Sequence of chain 1.BC:
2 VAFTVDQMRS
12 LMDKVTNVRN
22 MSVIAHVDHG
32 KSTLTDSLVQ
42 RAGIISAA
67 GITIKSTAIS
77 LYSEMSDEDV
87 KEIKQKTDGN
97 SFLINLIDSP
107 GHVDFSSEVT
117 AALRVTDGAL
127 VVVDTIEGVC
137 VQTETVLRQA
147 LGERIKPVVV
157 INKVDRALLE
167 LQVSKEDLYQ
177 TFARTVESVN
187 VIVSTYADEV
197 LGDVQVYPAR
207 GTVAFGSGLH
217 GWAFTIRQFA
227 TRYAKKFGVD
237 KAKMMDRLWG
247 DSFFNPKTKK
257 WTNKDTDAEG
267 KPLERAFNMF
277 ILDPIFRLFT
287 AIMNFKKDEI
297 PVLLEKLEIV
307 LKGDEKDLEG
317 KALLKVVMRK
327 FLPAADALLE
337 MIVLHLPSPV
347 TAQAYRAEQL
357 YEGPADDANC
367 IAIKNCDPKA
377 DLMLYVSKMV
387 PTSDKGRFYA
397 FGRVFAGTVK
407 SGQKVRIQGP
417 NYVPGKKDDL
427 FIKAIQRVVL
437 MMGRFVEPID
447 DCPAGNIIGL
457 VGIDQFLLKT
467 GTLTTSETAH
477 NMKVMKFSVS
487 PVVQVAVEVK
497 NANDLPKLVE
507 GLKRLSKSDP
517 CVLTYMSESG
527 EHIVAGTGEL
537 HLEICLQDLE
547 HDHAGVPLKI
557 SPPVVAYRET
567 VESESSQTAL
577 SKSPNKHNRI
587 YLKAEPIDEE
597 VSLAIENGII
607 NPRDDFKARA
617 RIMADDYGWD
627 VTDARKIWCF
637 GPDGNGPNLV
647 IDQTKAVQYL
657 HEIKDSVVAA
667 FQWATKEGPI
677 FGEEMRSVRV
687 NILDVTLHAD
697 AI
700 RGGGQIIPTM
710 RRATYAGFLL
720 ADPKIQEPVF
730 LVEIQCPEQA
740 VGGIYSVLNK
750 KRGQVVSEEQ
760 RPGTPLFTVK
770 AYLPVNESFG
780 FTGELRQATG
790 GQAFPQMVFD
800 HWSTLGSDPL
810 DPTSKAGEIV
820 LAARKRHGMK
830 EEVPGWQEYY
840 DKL

Binding-site contacts:
Ligand atom C56 contacts residue TYR521 of chain 1.BC at 3.9 Å (hydrophobic).
Ligand atom O56 contacts residue TYR521 of chain 1.BC at 3.7 Å.
Ligand atom C24 contacts residue TRP801 of chain 1.BC at 3.9 Å (hydrophobic).
Ligand atom O57 contacts residue VAL797 of chain 1.BC at 3.6 Å.
Ligand atom C18 contacts residue GLU524 of chain 1.BC at 3.9 Å.
Ligand atom C53 contacts residue PHE729 of chain 1.BC at 3.7 Å (hydrophobic).
Ligand atom C24 contacts residue GLU524 of chain 1.BC at 3.8 Å.
Ligand atom O17 contacts residue PHE729 of chain 1.BC at 3.9 Å.
Ligand atom O60 contacts residue MET796 of chain 1.BC at 4.0 Å.
Ligand atom C61 contacts residue LEU519 of chain 1.BC at 3.8 Å (hydrophobic).
Ligand atom C13 contacts residue TYR521 of chain 1.BC at 3.6 Å (hydrophobic).
Ligand atom O14 contacts residue TYR521 of chain 1.BC at 3.6 Å.
Ligand atom O64 contacts residue LEU519 of chain 1.BC at 3.3 Å.
Ligand atom C18 contacts residue TRP801 of chain 1.BC at 3.8 Å (hydrophobic).
Ligand atom O15 contacts residue GLU524 of chain 1.BC at 2.9 Å (salt-bridge).
Ligand atom C5 contacts residue GLU524 of chain 1.BC at 3.0 Å.
Ligand atom O14 contacts residue GLU524 of chain 1.BC at 2.9 Å (salt-bridge).
Ligand atom C52 contacts residue TYR521 of chain 1.BC at 3.8 Å (hydrophobic).
Ligand atom C8 contacts residue TYR521 of chain 1.BC at 3.2 Å (hydrophobic).
Ligand atom O15 contacts residue SER523 of chain 1.BC at 3.4 Å.
Ligand atom O19 contacts residue VAL561 of chain 1.BC at 3.3 Å.
Ligand atom C9 contacts residue GLU524 of chain 1.BC at 3.3 Å.
Ligand atom C11 contacts residue ALA562 of chain 1.BC at 3.4 Å (hydrophobic).
Ligand atom C16 contacts residue PHE798 of chain 1.BC at 3.6 Å (hydrophobic).
Ligand atom O14 contacts residue SER523 of chain 1.BC at 3.9 Å.
Ligand atom O19 contacts residue PRO727 of chain 1.BC at 3.9 Å.
Ligand atom C12 contacts residue PHE729 of chain 1.BC at 3.8 Å (hydrophobic).
Ligand atom C12 contacts residue VAL774 of chain 1.BC at 3.7 Å (hydrophobic).
Ligand atom O57 contacts residue PHE798 of chain 1.BC at 3.0 Å (h-bond).
Ligand atom C21 contacts residue GLN490 of chain 1.BC at 3.3 Å.
Ligand atom C21 contacts residue TYR521 of chain 1.BC at 3.4 Å (hydrophobic).
Ligand atom C25 contacts residue GLU524 of chain 1.BC at 3.3 Å.
Ligand atom C53 contacts residue PHE798 of chain 1.BC at 3.9 Å (hydrophobic).
Ligand atom C61 contacts residue TYR521 of chain 1.BC at 3.9 Å (hydrophobic).
Ligand atom C20 contacts residue SER523 of chain 1.BC at 3.9 Å.
Ligand atom C22 contacts residue PHE798 of chain 1.BC at 3.9 Å (hydrophobic).
Ligand atom C54 contacts residue MET796 of chain 1.BC at 4.0 Å (hydrophobic).
Ligand atom O19 contacts residue ALA562 of chain 1.BC at 2.8 Å (h-bond).
Ligand atom C20 contacts residue VAL560 of chain 1.BC at 3.3 Å (hydrophobic).
Ligand atom C10 contacts residue PHE798 of chain 1.BC at 4.0 Å (hydrophobic).

A protein and the small-molecule ligand that binds it are described below.
Small molecule (SMILES): CO[C@H]1[C@@H](O)[C@H](O)[C@H](OC[C@@]23C[C@@H]4[C@H](C)CC[C@H]4[C@@]4(C=O)C[C@@H]2CC(C(C)C)[C@@]34C(=O)O)O[C@@H]1C